This protein binds this small molecule.
Small molecule (SMILES): CCOC(=O)/C(=N\O)C(C)=O

Binding-site contacts:
Ligand atom C5 contacts residue PHE269 of chain 1.B at 3.8 Å (hydrophobic).
Ligand atom C6 contacts residue HIS181 of chain 1.B at 4.2 Å.
Ligand atom C2 contacts residue FMN1 of chain 1.G at 3.8 Å.
Ligand atom C1 contacts residue CYS25 of chain 1.B at 3.9 Å (hydrophobic).
Ligand atom O3 contacts residue FMN1 of chain 1.G at 2.9 Å.
Ligand atom C5 contacts residue TRP302 of chain 1.B at 4.4 Å (hydrophobic).
Ligand atom C2 contacts residue TYR183 of chain 1.B at 3.5 Å (hydrophobic).
Ligand atom C1 contacts residue FMN1 of chain 1.G at 3.5 Å.
Ligand atom C1 contacts residue ILE66 of chain 1.B at 3.7 Å (hydrophobic).
Ligand atom C4 contacts residue FMN1 of chain 1.G at 3.8 Å.
Ligand atom O1 contacts residue HIS181 of chain 1.B at 3.4 Å.
Ligand atom C3 contacts residue FMN1 of chain 1.G at 3.5 Å.
Ligand atom C3 contacts residue HIS181 of chain 1.B at 4.1 Å.
Ligand atom N1 contacts residue TYR183 of chain 1.B at 3.5 Å (h-bond).
Ligand atom C6 contacts residue LYS106 of chain 1.B at 4.0 Å.
Ligand atom C1 contacts residue TYR183 of chain 1.B at 3.8 Å (hydrophobic).
Ligand atom O1 contacts residue TYR183 of chain 1.B at 3.7 Å.
Ligand atom N1 contacts residue FMN1 of chain 1.G at 3.2 Å.
Ligand atom C4 contacts residue TYR183 of chain 1.B at 4.1 Å (hydrophobic).
Ligand atom O4 contacts residue FMN1 of chain 1.G at 3.1 Å (h-bond).
Ligand atom O3 contacts residue HIS181 of chain 1.B at 2.8 Å (h-bond).
Ligand atom C4 contacts residue HIS181 of chain 1.B at 3.3 Å.
Ligand atom O4 contacts residue HIS181 of chain 1.B at 3.2 Å (h-bond).
Ligand atom C5 contacts residue HIS181 of chain 1.B at 3.8 Å.
Ligand atom O3 contacts residue HIS178 of chain 1.B at 2.8 Å (h-bond).
Ligand atom N1 contacts residue HIS178 of chain 1.B at 3.9 Å.
Ligand atom C6 contacts residue PHE269 of chain 1.B at 3.4 Å (hydrophobic).
Ligand atom O2 contacts residue FMN1 of chain 1.G at 4.5 Å.
Ligand atom O2 contacts residue TYR183 of chain 1.B at 3.9 Å.
Ligand atom C3 contacts residue TYR183 of chain 1.B at 3.4 Å (hydrophobic).
Ligand atom O3 contacts residue TYR183 of chain 1.B at 3.3 Å.
Ligand atom O4 contacts residue TRP302 of chain 1.B at 3.9 Å.
Ligand atom C1 contacts residue PHE27 of chain 1.B at 3.9 Å (hydrophobic).
Ligand atom N1 contacts residue HIS181 of chain 1.B at 3.9 Å.

Sequence of chain 1.B:
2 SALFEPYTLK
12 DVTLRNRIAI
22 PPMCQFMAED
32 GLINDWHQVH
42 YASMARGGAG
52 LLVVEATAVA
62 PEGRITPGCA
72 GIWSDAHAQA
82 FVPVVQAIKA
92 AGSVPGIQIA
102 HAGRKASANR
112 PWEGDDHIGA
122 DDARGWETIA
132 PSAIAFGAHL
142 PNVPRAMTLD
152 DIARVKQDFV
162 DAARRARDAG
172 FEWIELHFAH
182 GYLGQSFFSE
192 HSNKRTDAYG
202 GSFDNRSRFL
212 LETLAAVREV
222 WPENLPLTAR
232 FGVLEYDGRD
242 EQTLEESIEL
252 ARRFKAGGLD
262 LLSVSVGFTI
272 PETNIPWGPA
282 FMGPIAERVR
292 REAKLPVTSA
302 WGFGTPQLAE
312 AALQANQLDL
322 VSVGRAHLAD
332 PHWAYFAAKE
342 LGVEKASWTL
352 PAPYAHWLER